The protein below binds the small molecule below.
Small molecule (SMILES): O=c1ccn([C@@H]2O[C@H](CO[P](=O)(O)O[P](=O)(O)O[C@H]3O[C@H](CO)[C@@H](O)[C@H](O)[C@H]3O)[C@@H](O)[C@H]2O)c(=O)[nH]1

Binding-site contacts:
Ligand atom O3' contacts residue GLY215 of chain 1.A at 3.4 Å.
Ligand atom O1B contacts residue ARG265 of chain 1.A at 2.9 Å (salt-bridge).
Ligand atom O2B contacts residue HIS262 of chain 1.A at 3.1 Å.
Ligand atom C2C contacts residue GLU58 of chain 1.A at 3.3 Å.
Ligand atom O2A contacts residue ARG263 of chain 1.A at 3.1 Å (salt-bridge).
Ligand atom O1A contacts residue MN1 of chain 1.B at 2.2 Å.
Ligand atom C4' contacts residue GLU236 of chain 1.A at 3.3 Å.
Ligand atom C2' contacts residue ARG260 of chain 1.A at 3.3 Å.
Ligand atom PB contacts residue MN1 of chain 1.B at 3.3 Å.
Ligand atom O2A contacts residue ARG265 of chain 1.A at 3.4 Å.
Ligand atom N3 contacts residue SER85 of chain 1.A at 3.0 Å (h-bond).
Ligand atom O2C contacts residue LEU56 of chain 1.A at 3.0 Å (h-bond).
Ligand atom O2 contacts residue SER85 of chain 1.A at 3.5 Å.
Ligand atom O3' contacts residue ASP138 of chain 1.A at 2.8 Å (salt-bridge).
Ligand atom C4 contacts residue LYS118 of chain 1.A at 3.5 Å.
Ligand atom O3' contacts residue LYS118 of chain 1.A at 2.4 Å (salt-bridge).
Ligand atom C2' contacts residue ASP138 of chain 1.A at 3.5 Å.
Ligand atom O4 contacts residue LYS118 of chain 1.A at 3.3 Å (salt-bridge).
Ligand atom O4C contacts residue LYS118 of chain 1.A at 3.4 Å.
Ligand atom PA contacts residue MN1 of chain 1.B at 3.4 Å.
Ligand atom O2' contacts residue ARG260 of chain 1.A at 2.7 Å (salt-bridge).
Ligand atom C2' contacts residue LEU213 of chain 1.A at 3.5 Å (hydrophobic).
Ligand atom O1A contacts residue ASP140 of chain 1.A at 2.8 Å (salt-bridge).
Ligand atom O4 contacts residue GLY117 of chain 1.A at 3.3 Å.
Ligand atom C3' contacts residue LYS118 of chain 1.A at 3.5 Å.
Ligand atom O4' contacts residue LYS118 of chain 1.A at 3.0 Å (salt-bridge).
Ligand atom O4' contacts residue GLU236 of chain 1.A at 2.7 Å (salt-bridge).
Ligand atom O2 contacts residue ALA55 of chain 1.A at 3.4 Å (h-bond).
Ligand atom O2A contacts residue TYR233 of chain 1.A at 3.1 Å (h-bond).
Ligand atom O2C contacts residue GLU58 of chain 1.A at 2.6 Å (salt-bridge).
Ligand atom O3C contacts residue PRO54 of chain 1.A at 3.2 Å (h-bond).
Ligand atom C4C contacts residue ASP138 of chain 1.A at 3.1 Å.
Ligand atom O3B contacts residue MET273 of chain 1.A at 3.5 Å (h-bond).
Ligand atom O6' contacts residue GLU236 of chain 1.A at 2.6 Å (salt-bridge).
Ligand atom O3C contacts residue SER139 of chain 1.A at 3.2 Å (h-bond).
Ligand atom C5C contacts residue ASP138 of chain 1.A at 3.4 Å.
Ligand atom O2' contacts residue ASP138 of chain 1.A at 2.5 Å (salt-bridge).
Ligand atom O1A contacts residue ARG263 of chain 1.A at 3.2 Å (salt-bridge).
Ligand atom C4' contacts residue LEU213 of chain 1.A at 3.5 Å (hydrophobic).
Ligand atom O2B contacts residue MN1 of chain 1.B at 2.1 Å.

Sequence of chain 1.A:
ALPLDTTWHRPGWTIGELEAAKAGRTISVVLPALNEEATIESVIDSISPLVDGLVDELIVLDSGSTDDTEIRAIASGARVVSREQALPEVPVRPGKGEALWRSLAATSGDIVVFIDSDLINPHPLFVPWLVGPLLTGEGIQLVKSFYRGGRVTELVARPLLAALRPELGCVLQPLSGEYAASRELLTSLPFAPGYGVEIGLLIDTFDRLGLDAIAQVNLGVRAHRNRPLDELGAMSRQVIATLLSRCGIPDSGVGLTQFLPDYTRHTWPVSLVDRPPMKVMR